Binding-site contacts:
Ligand atom CZ contacts residue ASP192 of chain 1.G at 3.6 Å.
Ligand atom OG contacts residue PRO193 of chain 1.G at 3.6 Å.
Ligand atom CB contacts residue GLU214 of chain 1.G at 3.5 Å.
Ligand atom CD contacts residue ALA194 of chain 1.G at 3.7 Å (hydrophobic).
Ligand atom O contacts residue GLU222 of chain 1.G at 3.3 Å (salt-bridge).
Ligand atom CZ contacts residue ASP138 of chain 1.G at 3.4 Å.
Ligand atom NH2 contacts residue ASP137 of chain 1.G at 2.5 Å (salt-bridge).
Ligand atom CZ contacts residue ASP137 of chain 1.G at 3.4 Å.
Ligand atom O contacts residue SER63 of chain 1.G at 2.8 Å (h-bond).
Ligand atom NE contacts residue ASP137 of chain 1.G at 2.9 Å (salt-bridge).
Ligand atom O contacts residue GLU195 of chain 1.G at 2.8 Å (salt-bridge).
Ligand atom O contacts residue PRO193 of chain 1.G at 3.7 Å.
Ligand atom NH1 contacts residue GLU222 of chain 1.G at 3.5 Å (salt-bridge).
Ligand atom CG contacts residue ASP137 of chain 1.G at 3.5 Å.
Ligand atom O contacts residue ALA194 of chain 1.G at 3.4 Å.
Ligand atom NH2 contacts residue GLU222 of chain 1.G at 3.6 Å (salt-bridge).
Ligand atom NH2 contacts residue PRO193 of chain 1.G at 3.1 Å (h-bond).
Ligand atom C contacts residue GLU214 of chain 1.G at 3.3 Å.
Ligand atom NH1 contacts residue ASP192 of chain 1.G at 3.7 Å.
Ligand atom CD contacts residue GLN62 of chain 1.G at 3.2 Å.
Ligand atom NE2 contacts residue GLN62 of chain 1.G at 2.3 Å (h-bond).
Ligand atom NH2 contacts residue ASP138 of chain 1.G at 3.0 Å (salt-bridge).
Ligand atom NE contacts residue ALA194 of chain 1.G at 3.3 Å.
Ligand atom CA contacts residue GLU214 of chain 1.G at 3.7 Å.
Ligand atom OE1 contacts residue GLN62 of chain 1.G at 3.5 Å (h-bond).
Ligand atom CD contacts residue ASP138 of chain 1.G at 3.8 Å.
Ligand atom NH2 contacts residue GLU199 of chain 1.G at 2.4 Å (salt-bridge).
Ligand atom O contacts residue GLU214 of chain 1.G at 2.9 Å (salt-bridge).
Ligand atom CD contacts residue ASP137 of chain 1.G at 3.4 Å.
Ligand atom CB contacts residue ASP137 of chain 1.G at 3.6 Å.
Ligand atom CZ contacts residue GLU199 of chain 1.G at 3.5 Å.
Ligand atom NH2 contacts residue ASP192 of chain 1.G at 3.4 Å (salt-bridge).
Ligand atom CG contacts residue GLU214 of chain 1.G at 3.1 Å.
Ligand atom CD contacts residue HIS135 of chain 1.G at 3.7 Å.
Ligand atom NE contacts residue ASP138 of chain 1.G at 2.8 Å (salt-bridge).
Ligand atom CD contacts residue PHE190 of chain 1.G at 3.8 Å (hydrophobic).
Ligand atom CB contacts residue GLU195 of chain 1.G at 3.2 Å.
Ligand atom NH1 contacts residue GLU214 of chain 1.G at 3.2 Å (salt-bridge).
Ligand atom N contacts residue GLU214 of chain 1.G at 3.0 Å (salt-bridge).
Ligand atom NH1 contacts residue LEU224 of chain 1.G at 3.7 Å.

This small molecule binds to this protein.
Small molecule (SMILES): C[C@H](N)C(=O)N[C@@H](C)C(=O)N[C@@H](C)C=O.NC(=O)CC[C@H](N)C(=O)N[C@@H](CCCN=C(N)N)C(=O)N[C@@H](CCCN=C(N)N)C(=O)N[C@@H](CCCN=C(N)N)C(=O)N[C@H](C=O)CO

Sequence of chain 1.G:
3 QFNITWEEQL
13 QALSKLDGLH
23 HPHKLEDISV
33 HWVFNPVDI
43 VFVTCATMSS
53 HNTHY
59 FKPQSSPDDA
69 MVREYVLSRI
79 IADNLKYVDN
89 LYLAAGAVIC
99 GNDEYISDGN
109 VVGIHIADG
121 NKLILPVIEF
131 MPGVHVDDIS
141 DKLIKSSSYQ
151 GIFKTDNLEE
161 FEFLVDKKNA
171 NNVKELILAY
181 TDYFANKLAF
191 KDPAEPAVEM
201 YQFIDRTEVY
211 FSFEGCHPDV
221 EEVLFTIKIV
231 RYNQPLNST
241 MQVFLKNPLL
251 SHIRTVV